Binding-site contacts:
Ligand atom O5 contacts residue SER239 of chain 1.A at 2.5 Å (h-bond).
Ligand atom C5 contacts residue ASN237 of chain 1.A at 4.3 Å.
Ligand atom C8 contacts residue ASN237 of chain 1.A at 3.8 Å.
Ligand atom C2 contacts residue ASN237 of chain 1.A at 2.6 Å.
Ligand atom C6 contacts residue SER239 of chain 1.A at 4.5 Å.
Ligand atom C8 contacts residue ALA232 of chain 1.A at 4.2 Å (hydrophobic).
Ligand atom C8 contacts residue CYS230 of chain 1.A at 3.7 Å (hydrophobic).
Ligand atom C1 contacts residue SER239 of chain 1.A at 3.2 Å.
Ligand atom C3 contacts residue ASN237 of chain 1.A at 4.1 Å.
Ligand atom C2 contacts residue SER239 of chain 1.A at 4.3 Å.
Ligand atom C7 contacts residue ASN237 of chain 1.A at 2.7 Å.
Ligand atom O7 contacts residue ASN237 of chain 1.A at 2.5 Å (h-bond).
Ligand atom O5 contacts residue GLY240 of chain 1.A at 4.3 Å.
Ligand atom O5 contacts residue ASN237 of chain 1.A at 3.3 Å (h-bond).
Ligand atom C8 contacts residue LEU231 of chain 1.A at 4.1 Å (hydrophobic).
Ligand atom C5 contacts residue SER239 of chain 1.A at 3.7 Å.
Ligand atom N2 contacts residue ASN237 of chain 1.A at 2.6 Å (h-bond).
Ligand atom C8 contacts residue CYS233 of chain 1.A at 4.3 Å (hydrophobic).
Ligand atom C1 contacts residue ASN237 of chain 1.A at 2.0 Å.

The small molecule below binds the protein below.
Small molecule (SMILES): CC(=O)N[C@H]1[C@H](O[C@H]2[C@H](O)[C@@H](NC(C)=O)CO[C@@H]2CO)O[C@H](CO)[C@@H](O)[C@@H]1O

Sequence of chain 1.A:
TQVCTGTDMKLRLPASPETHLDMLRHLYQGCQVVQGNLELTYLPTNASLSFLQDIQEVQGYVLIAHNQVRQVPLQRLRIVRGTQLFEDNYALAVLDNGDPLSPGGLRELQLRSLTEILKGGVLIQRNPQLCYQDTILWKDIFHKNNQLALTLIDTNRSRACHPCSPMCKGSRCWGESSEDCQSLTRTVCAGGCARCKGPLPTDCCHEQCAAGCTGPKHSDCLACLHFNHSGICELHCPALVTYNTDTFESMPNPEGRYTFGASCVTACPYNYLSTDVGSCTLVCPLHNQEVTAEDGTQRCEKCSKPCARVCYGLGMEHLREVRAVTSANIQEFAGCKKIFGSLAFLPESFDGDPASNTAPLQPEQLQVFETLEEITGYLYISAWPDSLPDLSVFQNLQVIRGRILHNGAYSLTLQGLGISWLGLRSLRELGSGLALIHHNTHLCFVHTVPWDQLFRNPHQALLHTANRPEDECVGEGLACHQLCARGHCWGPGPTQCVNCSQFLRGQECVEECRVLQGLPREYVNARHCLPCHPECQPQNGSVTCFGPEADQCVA